Sequence of chain 31.C:
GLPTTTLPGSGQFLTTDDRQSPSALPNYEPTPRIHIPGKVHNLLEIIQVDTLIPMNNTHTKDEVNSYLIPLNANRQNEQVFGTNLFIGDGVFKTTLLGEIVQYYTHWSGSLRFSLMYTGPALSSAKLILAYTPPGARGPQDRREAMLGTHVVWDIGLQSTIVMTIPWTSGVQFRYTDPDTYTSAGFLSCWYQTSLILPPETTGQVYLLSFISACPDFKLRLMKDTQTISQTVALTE

Sequence of chain 31.A:
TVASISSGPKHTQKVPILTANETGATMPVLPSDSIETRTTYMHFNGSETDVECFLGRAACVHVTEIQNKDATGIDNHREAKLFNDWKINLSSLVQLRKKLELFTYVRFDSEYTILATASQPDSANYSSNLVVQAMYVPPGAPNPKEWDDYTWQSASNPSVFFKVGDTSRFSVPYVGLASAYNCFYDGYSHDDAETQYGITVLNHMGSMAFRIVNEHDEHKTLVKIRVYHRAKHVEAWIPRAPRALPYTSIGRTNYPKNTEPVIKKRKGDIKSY

A small-molecule ligand and the protein it binds are described below.
Small molecule (SMILES): Cc1cc(CCCCCCCOc2ccc(C3=N[C@@H](C)CO3)cc2)on1

Binding-site contacts:
Ligand atom C3 contacts residue PHE186 of chain 31.A at 3.8 Å (hydrophobic).
Ligand atom O1 contacts residue TYR152 of chain 31.A at 3.9 Å.
Ligand atom C3C contacts residue TYR128 of chain 31.A at 3.9 Å (hydrophobic).
Ligand atom C5C contacts residue ILE104 of chain 31.A at 3.8 Å (hydrophobic).
Ligand atom C3 contacts residue PRO174 of chain 31.A at 3.8 Å (hydrophobic).
Ligand atom C31 contacts residue SER175 of chain 31.A at 3.6 Å.
Ligand atom C1B contacts residue MET221 of chain 31.A at 3.8 Å (hydrophobic).
Ligand atom C31 contacts residue ALA150 of chain 31.A at 3.5 Å (hydrophobic).
Ligand atom CM1 contacts residue SER107 of chain 31.A at 3.9 Å.
Ligand atom C2C contacts residue VAL188 of chain 31.A at 3.2 Å (hydrophobic).
Ligand atom C3B contacts residue MET221 of chain 31.A at 3.8 Å (hydrophobic).
Ligand atom C6C contacts residue VAL191 of chain 31.A at 3.2 Å (hydrophobic).
Ligand atom C4 contacts residue MET224 of chain 31.A at 3.8 Å (hydrophobic).
Ligand atom C5 contacts residue PHE186 of chain 31.A at 3.5 Å (hydrophobic).
Ligand atom O1B contacts residue TYR128 of chain 31.A at 3.9 Å.
Ligand atom N3A contacts residue ASN219 of chain 31.A at 3.0 Å (h-bond).
Ligand atom C6B contacts residue TYR197 of chain 31.A at 3.6 Å (hydrophobic).
Ligand atom C5 contacts residue TYR152 of chain 31.A at 3.8 Å (hydrophobic).
Ligand atom C5B contacts residue LEU106 of chain 31.A at 3.5 Å (hydrophobic).
Ligand atom O1 contacts residue ALA24 of chain 31.C at 3.6 Å.
Ligand atom C5B contacts residue TYR197 of chain 31.A at 3.7 Å (hydrophobic).
Ligand atom O1 contacts residue VAL188 of chain 31.A at 3.8 Å.
Ligand atom C2B contacts residue MET221 of chain 31.A at 3.5 Å (hydrophobic).
Ligand atom C4B contacts residue LEU106 of chain 31.A at 3.7 Å (hydrophobic).
Ligand atom C4A contacts residue ASN219 of chain 31.A at 3.5 Å.
Ligand atom C7C contacts residue TYR197 of chain 31.A at 3.8 Å (hydrophobic).
Ligand atom C3C contacts residue VAL188 of chain 31.A at 3.3 Å (hydrophobic).
Ligand atom C4C contacts residue TYR152 of chain 31.A at 3.8 Å (hydrophobic).
Ligand atom N2 contacts residue ALA24 of chain 31.C at 3.4 Å.
Ligand atom C31 contacts residue VAL176 of chain 31.A at 3.3 Å (hydrophobic).
Ligand atom C4 contacts residue PHE186 of chain 31.A at 3.6 Å (hydrophobic).
Ligand atom O1B contacts residue MET221 of chain 31.A at 3.4 Å.
Ligand atom N2 contacts residue PHE186 of chain 31.A at 3.7 Å.
Ligand atom C5C contacts residue TYR128 of chain 31.A at 3.5 Å (hydrophobic).
Ligand atom C4 contacts residue TYR152 of chain 31.A at 3.9 Å (hydrophobic).
Ligand atom C7C contacts residue TYR128 of chain 31.A at 3.6 Å (hydrophobic).
Ligand atom C31 contacts residue PRO174 of chain 31.A at 3.4 Å (hydrophobic).
Ligand atom C6C contacts residue MET221 of chain 31.A at 3.7 Å (hydrophobic).
Ligand atom O1 contacts residue PHE186 of chain 31.A at 3.5 Å.
Ligand atom C6B contacts residue LEU106 of chain 31.A at 3.9 Å (hydrophobic).